Sequence of chain 2.A:
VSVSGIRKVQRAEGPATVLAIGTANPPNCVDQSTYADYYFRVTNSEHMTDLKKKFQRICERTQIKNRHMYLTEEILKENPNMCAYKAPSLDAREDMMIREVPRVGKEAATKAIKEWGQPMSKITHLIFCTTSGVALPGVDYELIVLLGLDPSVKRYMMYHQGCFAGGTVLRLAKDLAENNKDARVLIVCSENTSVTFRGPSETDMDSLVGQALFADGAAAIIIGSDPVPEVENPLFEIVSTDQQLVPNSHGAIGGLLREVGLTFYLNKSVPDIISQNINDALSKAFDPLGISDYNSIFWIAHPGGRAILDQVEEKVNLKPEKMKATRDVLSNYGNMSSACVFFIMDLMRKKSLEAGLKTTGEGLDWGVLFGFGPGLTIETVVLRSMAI

Binding-site contacts:
Ligand atom C11 contacts residue ASN194 of chain 2.A at 3.2 Å.
Ligand atom C14 contacts residue SER339 of chain 2.A at 3.4 Å.
Ligand atom O3 contacts residue LEU138 of chain 1.A at 3.6 Å.
Ligand atom C12 contacts residue GLU193 of chain 2.A at 3.8 Å.
Ligand atom O3 contacts residue GLY257 of chain 2.A at 3.4 Å.
Ligand atom C14 contacts residue PHE216 of chain 2.A at 3.9 Å (hydrophobic).
Ligand atom C12 contacts residue ASN194 of chain 2.A at 3.8 Å.
Ligand atom C13 contacts residue ALA217 of chain 2.A at 3.5 Å (hydrophobic).
Ligand atom O3 contacts residue GLY256 of chain 2.A at 2.7 Å (h-bond).
Ligand atom C6 contacts residue PHE266 of chain 2.A at 4.0 Å (hydrophobic).
Ligand atom C10 contacts residue THR198 of chain 2.A at 3.3 Å.
Ligand atom C9 contacts residue PHE216 of chain 2.A at 3.9 Å (hydrophobic).
Ligand atom C13 contacts residue MET338 of chain 2.A at 3.8 Å (hydrophobic).
Ligand atom C1 contacts residue PHE266 of chain 2.A at 3.4 Å (hydrophobic).
Ligand atom C1 contacts residue LEU138 of chain 1.A at 4.0 Å (hydrophobic).
Ligand atom O3 contacts residue THR265 of chain 2.A at 3.7 Å.
Ligand atom C11 contacts residue THR198 of chain 2.A at 3.7 Å.
Ligand atom C12 contacts residue THR195 of chain 2.A at 3.7 Å.
Ligand atom C14 contacts residue ASN337 of chain 2.A at 3.7 Å.
Ligand atom C3 contacts residue ILE255 of chain 2.A at 3.8 Å (hydrophobic).
Ligand atom C6 contacts residue LEU264 of chain 2.A at 3.8 Å (hydrophobic).
Ligand atom O1 contacts residue ASP218 of chain 2.A at 3.9 Å.
Ligand atom O3 contacts residue PHE266 of chain 2.A at 3.2 Å.
Ligand atom O1 contacts residue ALA217 of chain 2.A at 2.8 Å (h-bond).
Ligand atom O2 contacts residue LEU268 of chain 2.A at 3.6 Å.
Ligand atom C2 contacts residue GLY256 of chain 2.A at 3.4 Å.
Ligand atom O2 contacts residue ILE255 of chain 2.A at 2.8 Å.
Ligand atom C11 contacts residue THR195 of chain 2.A at 3.7 Å.
Ligand atom C4 contacts residue CYS165 of chain 2.A at 3.6 Å (hydrophobic).
Ligand atom C13 contacts residue GLU193 of chain 2.A at 3.9 Å.
Ligand atom O2 contacts residue CYS165 of chain 2.A at 3.9 Å.
Ligand atom C8 contacts residue PHE216 of chain 2.A at 3.8 Å (hydrophobic).
Ligand atom C13 contacts residue ASN337 of chain 2.A at 3.5 Å.
Ligand atom C12 contacts residue ALA217 of chain 2.A at 3.5 Å (hydrophobic).
Ligand atom C1 contacts residue GLY256 of chain 2.A at 3.5 Å.
Ligand atom O1 contacts residue ASN194 of chain 2.A at 2.9 Å (h-bond).
Ligand atom C13 contacts residue SER339 of chain 2.A at 3.6 Å.
Ligand atom C2 contacts residue ILE255 of chain 2.A at 3.9 Å (hydrophobic).
Ligand atom O1 contacts residue THR195 of chain 2.A at 3.4 Å (h-bond).
Ligand atom O1 contacts residue GLU193 of chain 2.A at 3.0 Å.

Sequence of chain 1.A:
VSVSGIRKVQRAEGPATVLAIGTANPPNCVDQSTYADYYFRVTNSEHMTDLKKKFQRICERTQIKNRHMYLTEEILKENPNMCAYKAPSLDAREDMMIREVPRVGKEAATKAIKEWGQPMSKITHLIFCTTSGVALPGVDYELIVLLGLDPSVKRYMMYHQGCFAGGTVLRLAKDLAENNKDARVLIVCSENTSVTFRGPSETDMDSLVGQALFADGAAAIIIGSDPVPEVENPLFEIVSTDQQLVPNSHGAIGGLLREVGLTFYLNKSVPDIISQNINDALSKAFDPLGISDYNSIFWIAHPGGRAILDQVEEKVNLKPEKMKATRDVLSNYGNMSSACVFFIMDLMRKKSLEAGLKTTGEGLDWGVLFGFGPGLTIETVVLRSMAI

This protein binds this small molecule.
Small molecule (SMILES): Oc1ccc(/C=C/c2cc(O)cc(O)c2)cc1